Sequence of chain 1.A:
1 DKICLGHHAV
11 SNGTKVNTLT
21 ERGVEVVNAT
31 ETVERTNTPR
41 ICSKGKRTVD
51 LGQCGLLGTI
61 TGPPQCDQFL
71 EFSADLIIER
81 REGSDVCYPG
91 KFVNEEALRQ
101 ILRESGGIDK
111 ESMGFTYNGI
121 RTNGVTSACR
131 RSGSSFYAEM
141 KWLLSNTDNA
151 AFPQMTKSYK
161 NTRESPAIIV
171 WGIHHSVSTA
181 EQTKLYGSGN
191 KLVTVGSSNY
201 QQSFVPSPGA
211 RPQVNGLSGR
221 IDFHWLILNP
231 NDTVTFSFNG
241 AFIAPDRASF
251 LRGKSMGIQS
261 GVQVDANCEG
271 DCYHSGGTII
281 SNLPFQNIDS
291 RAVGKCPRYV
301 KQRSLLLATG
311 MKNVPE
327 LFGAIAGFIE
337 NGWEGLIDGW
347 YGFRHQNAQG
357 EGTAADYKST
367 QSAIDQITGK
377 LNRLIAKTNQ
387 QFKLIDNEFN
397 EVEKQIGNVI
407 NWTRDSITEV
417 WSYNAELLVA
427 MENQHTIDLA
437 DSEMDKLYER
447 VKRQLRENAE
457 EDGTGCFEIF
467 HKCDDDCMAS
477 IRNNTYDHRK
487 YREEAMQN

Binding-site contacts:
Ligand atom C5 contacts residue ASN407 of chain 1.A at 3.7 Å.
Ligand atom C7 contacts residue ASN407 of chain 1.A at 3.5 Å.
Ligand atom C1 contacts residue ASN407 of chain 1.A at 1.4 Å.
Ligand atom N2 contacts residue ASN407 of chain 1.A at 2.9 Å (h-bond).
Ligand atom O7 contacts residue ASN404 of chain 1.A at 3.2 Å (h-bond).
Ligand atom O5 contacts residue ASN407 of chain 1.A at 2.4 Å (h-bond).
Ligand atom C8 contacts residue GLY403 of chain 1.A at 3.8 Å.
Ligand atom C7 contacts residue GLY403 of chain 1.A at 4.2 Å.
Ligand atom C8 contacts residue ASN404 of chain 1.A at 3.3 Å.
Ligand atom C8 contacts residue LYS400 of chain 1.A at 3.8 Å.
Ligand atom N2 contacts residue GLY403 of chain 1.A at 4.2 Å.
Ligand atom C2 contacts residue ASN407 of chain 1.A at 2.5 Å.
Ligand atom C4 contacts residue ASN407 of chain 1.A at 4.2 Å.
Ligand atom C3 contacts residue ASN407 of chain 1.A at 3.8 Å.
Ligand atom C7 contacts residue ASN404 of chain 1.A at 3.6 Å.
Ligand atom O7 contacts residue ASN407 of chain 1.A at 3.6 Å.

A protein and the small-molecule ligand that binds it are described below.
Small molecule (SMILES): CC(=O)N[C@@H]1[C@@H](O)[C@H](O)[C@@H](CO)O[C@H]1O